The protein below binds the small molecule below.
Small molecule (SMILES): c1cncc(N2CCCNCC2)c1

Binding-site contacts:
Ligand atom C10 contacts residue ARG104 of chain 1.I at 4.1 Å.
Ligand atom C6 contacts residue THR144 of chain 1.H at 3.8 Å.
Ligand atom C2 contacts residue TRP53 of chain 1.I at 4.2 Å (hydrophobic).
Ligand atom C3 contacts residue TYR89 of chain 1.H at 3.5 Å (hydrophobic).
Ligand atom N2 contacts residue MET114 of chain 1.I at 3.2 Å.
Ligand atom C2 contacts residue TYR89 of chain 1.H at 3.5 Å (hydrophobic).
Ligand atom C10 contacts residue LEU112 of chain 1.I at 3.7 Å (hydrophobic).
Ligand atom C7 contacts residue TRP143 of chain 1.H at 3.6 Å (hydrophobic).
Ligand atom C3 contacts residue TRP143 of chain 1.H at 3.5 Å (hydrophobic).
Ligand atom C5 contacts residue CYS187 of chain 1.H at 3.7 Å (hydrophobic).
Ligand atom C3 contacts residue TYR192 of chain 1.H at 3.6 Å (hydrophobic).
Ligand atom N2 contacts residue TRP143 of chain 1.H at 3.3 Å (h-bond).
Ligand atom N1 contacts residue TYR89 of chain 1.H at 3.2 Å (h-bond).
Ligand atom C8 contacts residue MET114 of chain 1.I at 3.4 Å (hydrophobic).
Ligand atom C9 contacts residue TRP143 of chain 1.H at 3.6 Å (hydrophobic).
Ligand atom C7 contacts residue MET114 of chain 1.I at 3.6 Å (hydrophobic).
Ligand atom C4 contacts residue TYR192 of chain 1.H at 3.6 Å (hydrophobic).
Ligand atom C5 contacts residue MET114 of chain 1.I at 3.3 Å (hydrophobic).
Ligand atom N3 contacts residue TRP143 of chain 1.H at 4.1 Å.
Ligand atom C9 contacts residue TYR192 of chain 1.H at 4.2 Å (hydrophobic).
Ligand atom C4 contacts residue CYS187 of chain 1.H at 4.3 Å (hydrophobic).
Ligand atom C3 contacts residue TYR185 of chain 1.H at 3.8 Å (hydrophobic).
Ligand atom C6 contacts residue LEU112 of chain 1.I at 3.8 Å (hydrophobic).
Ligand atom C4 contacts residue TYR185 of chain 1.H at 4.0 Å (hydrophobic).
Ligand atom C1 contacts residue TRP143 of chain 1.H at 3.2 Å (hydrophobic).
Ligand atom C9 contacts residue LEU112 of chain 1.I at 4.2 Å (hydrophobic).
Ligand atom N3 contacts residue MET114 of chain 1.I at 3.7 Å.
Ligand atom C8 contacts residue TRP143 of chain 1.H at 3.3 Å (hydrophobic).
Ligand atom C2 contacts residue TRP143 of chain 1.H at 3.2 Å (hydrophobic).
Ligand atom N1 contacts residue TYR192 of chain 1.H at 4.3 Å.
Ligand atom C6 contacts residue ARG104 of chain 1.I at 4.1 Å.
Ligand atom C10 contacts residue THR144 of chain 1.H at 4.3 Å.
Ligand atom C9 contacts residue MET114 of chain 1.I at 4.1 Å (hydrophobic).
Ligand atom C5 contacts residue TRP143 of chain 1.H at 4.2 Å (hydrophobic).
Ligand atom N1 contacts residue TRP143 of chain 1.H at 2.5 Å (h-bond).
Ligand atom C1 contacts residue TRP53 of chain 1.I at 4.3 Å (hydrophobic).
Ligand atom N1 contacts residue SER142 of chain 1.H at 3.8 Å.
Ligand atom C4 contacts residue TRP143 of chain 1.H at 3.9 Å (hydrophobic).
Ligand atom N3 contacts residue THR144 of chain 1.H at 3.8 Å.
Ligand atom C1 contacts residue MET114 of chain 1.I at 3.9 Å (hydrophobic).

Sequence of chain 1.I:
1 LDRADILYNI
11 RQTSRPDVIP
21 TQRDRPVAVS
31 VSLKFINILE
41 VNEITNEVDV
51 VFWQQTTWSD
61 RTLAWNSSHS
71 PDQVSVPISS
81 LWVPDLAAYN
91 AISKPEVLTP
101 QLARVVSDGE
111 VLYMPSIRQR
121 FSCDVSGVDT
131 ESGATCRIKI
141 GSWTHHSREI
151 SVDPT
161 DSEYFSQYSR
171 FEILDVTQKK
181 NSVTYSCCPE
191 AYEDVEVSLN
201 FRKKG

Sequence of chain 1.H:
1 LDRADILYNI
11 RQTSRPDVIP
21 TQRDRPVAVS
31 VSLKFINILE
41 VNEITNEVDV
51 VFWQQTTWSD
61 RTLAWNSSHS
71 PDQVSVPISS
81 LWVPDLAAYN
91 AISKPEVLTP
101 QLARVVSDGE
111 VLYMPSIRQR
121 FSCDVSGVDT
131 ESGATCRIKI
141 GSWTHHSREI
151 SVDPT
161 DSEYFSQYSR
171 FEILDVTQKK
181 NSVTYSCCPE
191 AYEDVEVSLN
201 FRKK